Binding-site contacts:
Ligand atom N contacts residue ASN112 of chain 1.A at 3.4 Å (h-bond).
Ligand atom CD1 contacts residue ASN111 of chain 1.A at 4.0 Å.
Ligand atom NE1 contacts residue ASN111 of chain 1.A at 2.9 Å (h-bond).
Ligand atom CE2 contacts residue PHE130 of chain 1.A at 4.2 Å (hydrophobic).
Ligand atom CA contacts residue VAL1 of chain 1.B at 2.5 Å (hydrophobic).
Ligand atom CB contacts residue VAL1 of chain 1.B at 3.3 Å (hydrophobic).
Ligand atom CG contacts residue ASN112 of chain 1.A at 4.2 Å.
Ligand atom CG contacts residue LEU202 of chain 1.A at 4.3 Å (hydrophobic).
Ligand atom O contacts residue ASN112 of chain 1.A at 2.8 Å (h-bond).
Ligand atom CE2 contacts residue ASN112 of chain 1.A at 3.9 Å.
Ligand atom CZ2 contacts residue ASN112 of chain 1.A at 4.5 Å.
Ligand atom CD1 contacts residue ASN112 of chain 1.A at 3.6 Å.
Ligand atom O contacts residue VAL1 of chain 1.B at 3.9 Å.
Ligand atom O contacts residue HIS231 of chain 1.A at 3.9 Å.
Ligand atom NE1 contacts residue PHE130 of chain 1.A at 3.4 Å.
Ligand atom C contacts residue VAL1 of chain 1.B at 3.6 Å (hydrophobic).
Ligand atom CA contacts residue ASN112 of chain 1.A at 4.4 Å.
Ligand atom N contacts residue HIS231 of chain 1.A at 3.9 Å.
Ligand atom CA contacts residue HIS231 of chain 1.A at 3.7 Å.
Ligand atom CE2 contacts residue ASN111 of chain 1.A at 3.6 Å.
Ligand atom CD1 contacts residue PHE130 of chain 1.A at 3.9 Å (hydrophobic).
Ligand atom CD1 contacts residue LEU202 of chain 1.A at 4.1 Å (hydrophobic).
Ligand atom N contacts residue VAL1 of chain 1.B at 1.3 Å.
Ligand atom OXT contacts residue HIS231 of chain 1.A at 3.6 Å.
Ligand atom CB contacts residue LEU202 of chain 1.A at 4.0 Å (hydrophobic).
Ligand atom CG contacts residue VAL1 of chain 1.B at 4.0 Å (hydrophobic).
Ligand atom C contacts residue ASN112 of chain 1.A at 3.8 Å.
Ligand atom CD2 contacts residue ASN112 of chain 1.A at 4.2 Å.
Ligand atom C contacts residue HIS231 of chain 1.A at 3.6 Å.
Ligand atom NE1 contacts residue ASN112 of chain 1.A at 3.7 Å.
Ligand atom CD1 contacts residue VAL1 of chain 1.B at 3.9 Å (hydrophobic).
Ligand atom CA contacts residue ARG203 of chain 1.A at 4.0 Å.
Ligand atom CZ2 contacts residue ASN111 of chain 1.A at 3.7 Å.
Ligand atom N contacts residue ARG203 of chain 1.A at 4.5 Å.
Ligand atom CB contacts residue ARG203 of chain 1.A at 3.9 Å.

Sequence of chain 1.A:
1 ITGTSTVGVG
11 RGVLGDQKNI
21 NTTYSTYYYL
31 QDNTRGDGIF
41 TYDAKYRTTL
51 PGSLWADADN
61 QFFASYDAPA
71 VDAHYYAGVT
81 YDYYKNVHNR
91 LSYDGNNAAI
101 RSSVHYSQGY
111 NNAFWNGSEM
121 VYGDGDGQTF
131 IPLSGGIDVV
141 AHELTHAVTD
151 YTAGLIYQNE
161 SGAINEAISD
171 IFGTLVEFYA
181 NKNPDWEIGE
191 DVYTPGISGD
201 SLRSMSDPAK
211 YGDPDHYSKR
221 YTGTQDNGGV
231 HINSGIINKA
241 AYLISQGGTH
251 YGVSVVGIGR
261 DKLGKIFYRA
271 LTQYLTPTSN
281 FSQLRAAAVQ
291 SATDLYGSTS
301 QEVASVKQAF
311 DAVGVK

This protein binds this small molecule.
Small molecule (SMILES): N[C@@H](Cc1c[nH]c2ccccc12)C(=O)O